The small molecule below binds the protein below.
Small molecule (SMILES): CC[C@H](C)[C@H](NC(=O)[C@H](CCCN=C(N)N)NC(=O)[C@H](CCCN=C(N)N)NC(=O)[C@H](C)NC(=O)[C@H](CC(C)C)NC(=O)[C@H](CCCN=C(N)N)NC(=O)[C@H](C)NC(=O)[C@H](Cc1cccc2ccccc12)NC(=O)[C@H](CCCCN)NC(=O)[C@H](CCC(=O)O)NC(C)=O)C(=O)N[C@@H](C)C(N)=O

Sequence of chain 1.C:
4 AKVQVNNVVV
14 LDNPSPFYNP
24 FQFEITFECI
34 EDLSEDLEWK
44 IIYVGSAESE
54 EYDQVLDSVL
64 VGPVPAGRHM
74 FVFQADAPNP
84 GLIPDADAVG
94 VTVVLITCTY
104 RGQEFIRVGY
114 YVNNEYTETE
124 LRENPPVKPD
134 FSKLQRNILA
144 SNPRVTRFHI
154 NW

Binding-site contacts:
Ligand atom C contacts residue ARG110 of chain 1.C at 3.9 Å.
Ligand atom CD1 contacts residue VAL96 of chain 1.C at 3.6 Å (hydrophobic).
Ligand atom CG contacts residue ALA50 of chain 1.C at 3.9 Å (hydrophobic).
Ligand atom NH2 contacts residue GLU53 of chain 1.C at 3.6 Å.
Ligand atom CB contacts residue ALA50 of chain 1.C at 3.3 Å (hydrophobic).
Ligand atom CB contacts residue ARG147 of chain 1.C at 3.8 Å.
Ligand atom CD2 contacts residue ALA50 of chain 1.C at 3.7 Å (hydrophobic).
Ligand atom CB contacts residue TYR114 of chain 1.C at 3.9 Å (hydrophobic).
Ligand atom O contacts residue ARG147 of chain 1.C at 3.3 Å (salt-bridge).
Ligand atom CB contacts residue VAL96 of chain 1.C at 3.8 Å (hydrophobic).
Ligand atom CD contacts residue VAL94 of chain 1.C at 3.8 Å (hydrophobic).
Ligand atom O contacts residue ARG110 of chain 1.C at 3.4 Å.
Ligand atom CD2 contacts residue VAL96 of chain 1.C at 3.8 Å (hydrophobic).
Ligand atom NZ contacts residue VAL94 of chain 1.C at 3.3 Å (h-bond).
Ligand atom CA contacts residue ARG147 of chain 1.C at 3.8 Å.
Ligand atom O contacts residue THR149 of chain 1.C at 3.3 Å (h-bond).
Ligand atom CA contacts residue TYR114 of chain 1.C at 3.6 Å (hydrophobic).
Ligand atom NH2 contacts residue ASP56 of chain 1.C at 2.8 Å (salt-bridge).
Ligand atom CE3 contacts residue VAL94 of chain 1.C at 3.6 Å (hydrophobic).
Ligand atom CG1 contacts residue VAL96 of chain 1.C at 3.6 Å (hydrophobic).
Ligand atom CB contacts residue TYR114 of chain 1.C at 3.9 Å (hydrophobic).
Ligand atom CZ2 contacts residue VAL94 of chain 1.C at 3.5 Å (hydrophobic).
Ligand atom N contacts residue TYR114 of chain 1.C at 3.8 Å.
Ligand atom CZ contacts residue ASP56 of chain 1.C at 3.4 Å.
Ligand atom CD3 contacts residue TYR114 of chain 1.C at 3.6 Å (hydrophobic).
Ligand atom NH1 contacts residue GLU51 of chain 1.C at 3.8 Å.
Ligand atom NH1 contacts residue VAL47 of chain 1.C at 3.8 Å.
Ligand atom O contacts residue ARG110 of chain 1.C at 2.7 Å (salt-bridge).
Ligand atom CZ contacts residue GLU53 of chain 1.C at 3.8 Å.
Ligand atom CG2 contacts residue ARG147 of chain 1.C at 3.6 Å.
Ligand atom CG contacts residue ALA50 of chain 1.C at 3.8 Å (hydrophobic).
Ligand atom CE contacts residue ASP90 of chain 1.C at 3.4 Å.
Ligand atom NH1 contacts residue ASP56 of chain 1.C at 2.9 Å (salt-bridge).
Ligand atom N contacts residue THR149 of chain 1.C at 3.6 Å.
Ligand atom CG contacts residue ALA50 of chain 1.C at 3.8 Å (hydrophobic).
Ligand atom N contacts residue PHE151 of chain 1.C at 3.5 Å.
Ligand atom CD contacts residue ALA50 of chain 1.C at 3.4 Å (hydrophobic).
Ligand atom NZ contacts residue ASP90 of chain 1.C at 3.2 Å (salt-bridge).
Ligand atom CD1 contacts residue TYR114 of chain 1.C at 3.5 Å (hydrophobic).
Ligand atom CE2 contacts residue VAL94 of chain 1.C at 3.8 Å (hydrophobic).